Binding-site contacts:
Ligand atom O3B contacts residue LYS65 of chain 1.A at 3.1 Å (salt-bridge).
Ligand atom O1A contacts residue MG1 of chain 1.G at 3.4 Å.
Ligand atom O2G contacts residue GLY112 of chain 1.A at 3.2 Å.
Ligand atom O4' contacts residue MET184 of chain 1.A at 3.6 Å.
Ligand atom O3B contacts residue ASP113 of chain 1.A at 3.2 Å (salt-bridge).
Ligand atom C34 contacts residue ALA114 of chain 1.A at 3.5 Å (hydrophobic).
Ligand atom C8 contacts residue ARG72 of chain 1.A at 3.4 Å.
Ligand atom C5' contacts residue ASP185 of chain 1.A at 3.3 Å.
Ligand atom O1A contacts residue MG1 of chain 1.E at 2.1 Å.
Ligand atom C34 contacts residue MET184 of chain 1.A at 3.5 Å (hydrophobic).
Ligand atom O1G contacts residue MG1 of chain 1.E at 2.4 Å.
Ligand atom C33 contacts residue TYR115 of chain 1.A at 3.6 Å (hydrophobic).
Ligand atom O1A contacts residue ASP110 of chain 1.A at 3.1 Å (salt-bridge).
Ligand atom O1G contacts residue LYS220 of chain 1.A at 2.9 Å (salt-bridge).
Ligand atom F32 contacts residue GLY152 of chain 1.A at 3.6 Å.
Ligand atom O2B contacts residue ALA114 of chain 1.A at 3.3 Å (h-bond).
Ligand atom O1G contacts residue VAL111 of chain 1.A at 3.2 Å (h-bond).
Ligand atom O2A contacts residue ARG72 of chain 1.A at 3.1 Å (salt-bridge).
Ligand atom O2G contacts residue ASP113 of chain 1.A at 3.1 Å (salt-bridge).
Ligand atom PG contacts residue LYS65 of chain 1.A at 3.5 Å.
Ligand atom O2B contacts residue MG1 of chain 1.E at 2.3 Å.
Ligand atom O1B contacts residue ASP113 of chain 1.A at 3.6 Å.
Ligand atom PB contacts residue MG1 of chain 1.E at 3.4 Å.
Ligand atom O1G contacts residue ASP110 of chain 1.A at 3.0 Å (salt-bridge).
Ligand atom O1A contacts residue ASP185 of chain 1.A at 3.4 Å (salt-bridge).
Ligand atom O3' contacts residue TYR115 of chain 1.A at 3.2 Å (h-bond).
Ligand atom C2' contacts residue GLN151 of chain 1.A at 3.4 Å.
Ligand atom C34 contacts residue PHE160 of chain 1.A at 3.3 Å (hydrophobic).
Ligand atom O3G contacts residue LYS65 of chain 1.A at 3.0 Å (salt-bridge).
Ligand atom O2B contacts residue VAL111 of chain 1.A at 3.1 Å (h-bond).
Ligand atom O2B contacts residue ASP185 of chain 1.A at 3.3 Å (salt-bridge).
Ligand atom C2' contacts residue TYR115 of chain 1.A at 3.6 Å (hydrophobic).
Ligand atom C34 contacts residue TYR115 of chain 1.A at 3.3 Å (hydrophobic).
Ligand atom PA contacts residue MG1 of chain 1.E at 3.4 Å.
Ligand atom C33 contacts residue MET184 of chain 1.A at 3.6 Å (hydrophobic).
Ligand atom O2B contacts residue ASP113 of chain 1.A at 3.6 Å.
Ligand atom O3A contacts residue ARG72 of chain 1.A at 3.2 Å (salt-bridge).
Ligand atom O1B contacts residue ALA114 of chain 1.A at 3.3 Å (h-bond).
Ligand atom N7 contacts residue ARG72 of chain 1.A at 3.3 Å.
Ligand atom O3G contacts residue LYS220 of chain 1.A at 3.1 Å (salt-bridge).

Sequence of chain 1.A:
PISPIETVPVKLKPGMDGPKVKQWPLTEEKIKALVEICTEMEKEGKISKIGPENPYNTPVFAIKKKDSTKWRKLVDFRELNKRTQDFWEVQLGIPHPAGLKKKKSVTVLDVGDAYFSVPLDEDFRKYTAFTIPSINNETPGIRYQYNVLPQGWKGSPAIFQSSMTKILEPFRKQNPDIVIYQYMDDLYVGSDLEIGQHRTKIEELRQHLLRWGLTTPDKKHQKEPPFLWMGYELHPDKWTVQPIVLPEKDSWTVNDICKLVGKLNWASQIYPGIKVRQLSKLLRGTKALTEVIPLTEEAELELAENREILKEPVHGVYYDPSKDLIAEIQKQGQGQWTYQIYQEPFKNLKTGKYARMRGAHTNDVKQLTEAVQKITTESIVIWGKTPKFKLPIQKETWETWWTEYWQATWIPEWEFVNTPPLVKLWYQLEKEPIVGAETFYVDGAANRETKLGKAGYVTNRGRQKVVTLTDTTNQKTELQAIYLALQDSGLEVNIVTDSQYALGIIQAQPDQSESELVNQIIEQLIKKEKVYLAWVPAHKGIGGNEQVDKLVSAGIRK

The protein below binds the small molecule below.
Small molecule (SMILES): C#C[C@]1(COP(=O)(O)OP(=O)(O)OP(=O)(O)O)O[C@@H](n2cnc3c(N)nc(F)nc32)C[C@@H]1O